A small-molecule ligand and the protein it binds are described below.
Small molecule (SMILES): O=C(O)Cc1nn(Cc2nc3cc(C(F)(F)F)ccc3s2)c(=O)c2ccccc12

Binding-site contacts:
Ligand atom F1 contacts residue THR114 of chain 1.A at 3.3 Å.
Ligand atom O3 contacts residue HIS111 of chain 1.A at 2.6 Å (h-bond).
Ligand atom C17 contacts residue TRP21 of chain 1.A at 3.8 Å (hydrophobic).
Ligand atom C10 contacts residue LEU301 of chain 1.A at 3.7 Å (hydrophobic).
Ligand atom F2 contacts residue TYR310 of chain 1.A at 3.7 Å.
Ligand atom C13 contacts residue TRP112 of chain 1.A at 3.4 Å (hydrophobic).
Ligand atom C11 contacts residue TRP112 of chain 1.A at 3.4 Å (hydrophobic).
Ligand atom O2 contacts residue NAP1 of chain 1.B at 3.5 Å (h-bond).
Ligand atom N1 contacts residue TRP220 of chain 1.A at 3.5 Å.
Ligand atom O2 contacts residue HIS111 of chain 1.A at 3.0 Å (h-bond).
Ligand atom O1 contacts residue PHE123 of chain 1.A at 3.7 Å.
Ligand atom O2 contacts residue TRP112 of chain 1.A at 3.0 Å (h-bond).
Ligand atom F3 contacts residue PRO311 of chain 1.A at 3.2 Å.
Ligand atom C7 contacts residue TRP21 of chain 1.A at 3.5 Å (hydrophobic).
Ligand atom C3 contacts residue TRP21 of chain 1.A at 3.7 Å (hydrophobic).
Ligand atom F2 contacts residue CYS304 of chain 1.A at 3.1 Å.
Ligand atom C16 contacts residue TRP112 of chain 1.A at 3.4 Å (hydrophobic).
Ligand atom C15 contacts residue TRP112 of chain 1.A at 3.3 Å (hydrophobic).
Ligand atom F1 contacts residue TRP112 of chain 1.A at 3.3 Å.
Ligand atom C18 contacts residue NAP1 of chain 1.B at 3.4 Å.
Ligand atom C9 contacts residue TRP220 of chain 1.A at 3.6 Å (hydrophobic).
Ligand atom F1 contacts residue PRO311 of chain 1.A at 3.5 Å.
Ligand atom C4 contacts residue TRP21 of chain 1.A at 3.6 Å (hydrophobic).
Ligand atom F2 contacts residue THR114 of chain 1.A at 3.2 Å.
Ligand atom N2 contacts residue CYS299 of chain 1.A at 3.6 Å.
Ligand atom C19 contacts residue THR114 of chain 1.A at 3.8 Å.
Ligand atom C10 contacts residue TRP112 of chain 1.A at 3.8 Å (hydrophobic).
Ligand atom F3 contacts residue TYR310 of chain 1.A at 3.1 Å.
Ligand atom C14 contacts residue TRP112 of chain 1.A at 3.4 Å (hydrophobic).
Ligand atom C5 contacts residue PHE123 of chain 1.A at 3.6 Å (hydrophobic).
Ligand atom C18 contacts residue HIS111 of chain 1.A at 3.2 Å.
Ligand atom N3 contacts residue LEU301 of chain 1.A at 3.2 Å (h-bond).
Ligand atom C8 contacts residue TRP21 of chain 1.A at 3.1 Å (hydrophobic).
Ligand atom O3 contacts residue TYR49 of chain 1.A at 2.6 Å (h-bond).
Ligand atom O3 contacts residue NAP1 of chain 1.B at 3.0 Å.
Ligand atom N3 contacts residue TRP112 of chain 1.A at 3.6 Å.
Ligand atom C17 contacts residue NAP1 of chain 1.B at 3.5 Å.
Ligand atom C18 contacts residue TYR49 of chain 1.A at 3.8 Å (hydrophobic).
Ligand atom C14 contacts residue THR114 of chain 1.A at 3.5 Å.
Ligand atom C12 contacts residue TRP112 of chain 1.A at 3.5 Å (hydrophobic).

Sequence of chain 1.A:
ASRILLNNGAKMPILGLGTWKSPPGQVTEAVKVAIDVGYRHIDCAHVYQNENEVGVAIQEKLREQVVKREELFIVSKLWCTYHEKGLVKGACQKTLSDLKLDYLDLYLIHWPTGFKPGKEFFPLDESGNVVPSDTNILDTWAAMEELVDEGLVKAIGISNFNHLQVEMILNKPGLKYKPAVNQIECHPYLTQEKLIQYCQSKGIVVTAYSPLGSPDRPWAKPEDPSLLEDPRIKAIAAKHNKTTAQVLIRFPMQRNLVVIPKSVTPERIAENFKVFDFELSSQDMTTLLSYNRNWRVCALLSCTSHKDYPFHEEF